Sequence of chain 1.A:
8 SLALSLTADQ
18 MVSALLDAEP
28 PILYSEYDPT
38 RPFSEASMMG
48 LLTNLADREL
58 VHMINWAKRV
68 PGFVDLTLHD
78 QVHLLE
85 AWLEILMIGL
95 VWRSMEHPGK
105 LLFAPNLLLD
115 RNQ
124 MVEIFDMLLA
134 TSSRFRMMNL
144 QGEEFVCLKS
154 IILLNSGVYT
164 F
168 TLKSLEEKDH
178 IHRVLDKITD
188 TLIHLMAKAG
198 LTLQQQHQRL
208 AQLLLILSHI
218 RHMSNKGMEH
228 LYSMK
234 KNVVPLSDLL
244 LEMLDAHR

A protein and the small-molecule ligand that binds it are described below.
Small molecule (SMILES): CCCCOC(=O)c1ccccc1C(=O)OCc1ccccc1

Binding-site contacts:
Ligand atom CAP contacts residue MET91 of chain 1.A at 3.7 Å (hydrophobic).
Ligand atom CAT contacts residue LEU94 of chain 1.A at 4.1 Å (hydrophobic).
Ligand atom CAK contacts residue ALA53 of chain 1.A at 3.5 Å (hydrophobic).
Ligand atom CAO contacts residue LEU49 of chain 1.A at 4.1 Å (hydrophobic).
Ligand atom CAS contacts residue ALA53 of chain 1.A at 4.0 Å (hydrophobic).
Ligand atom CAL contacts residue LEU90 of chain 1.A at 3.8 Å (hydrophobic).
Ligand atom CAD contacts residue MET124 of chain 1.A at 3.7 Å (hydrophobic).
Ligand atom CAL contacts residue LEU94 of chain 1.A at 4.1 Å (hydrophobic).
Ligand atom CAI contacts residue PHE107 of chain 1.A at 3.5 Å (hydrophobic).
Ligand atom OAQ contacts residue LEU49 of chain 1.A at 3.8 Å.
Ligand atom CAJ contacts residue ILE127 of chain 1.A at 3.6 Å (hydrophobic).
Ligand atom CAK contacts residue LEU49 of chain 1.A at 3.3 Å (hydrophobic).
Ligand atom CAF contacts residue MET124 of chain 1.A at 3.3 Å (hydrophobic).
Ligand atom CAI contacts residue LEU94 of chain 1.A at 3.9 Å (hydrophobic).
Ligand atom CAE contacts residue LEU131 of chain 1.A at 3.8 Å (hydrophobic).
Ligand atom CAK contacts residue LEU52 of chain 1.A at 4.2 Å (hydrophobic).
Ligand atom CAJ contacts residue MET91 of chain 1.A at 4.2 Å (hydrophobic).
Ligand atom CAG contacts residue GLU56 of chain 1.A at 3.1 Å.
Ligand atom OAB contacts residue PHE107 of chain 1.A at 4.1 Å.
Ligand atom CAV contacts residue LEU49 of chain 1.A at 3.9 Å (hydrophobic).
Ligand atom CAV contacts residue ALA53 of chain 1.A at 3.9 Å (hydrophobic).
Ligand atom CAD contacts residue LEU131 of chain 1.A at 4.2 Å (hydrophobic).
Ligand atom OAC contacts residue LEU94 of chain 1.A at 3.8 Å.
Ligand atom CAE contacts residue PHE107 of chain 1.A at 3.5 Å (hydrophobic).
Ligand atom CAA contacts residue GLY224 of chain 1.A at 3.7 Å.
Ligand atom CAG contacts residue ALA53 of chain 1.A at 3.9 Å (hydrophobic).
Ligand atom CAU contacts residue LEU131 of chain 1.A at 3.9 Å (hydrophobic).
Ligand atom CAI contacts residue LEU131 of chain 1.A at 3.6 Å (hydrophobic).
Ligand atom CAF contacts residue ILE127 of chain 1.A at 3.4 Å (hydrophobic).
Ligand atom OAC contacts residue LEU87 of chain 1.A at 4.2 Å.
Ligand atom CAO contacts residue THR50 of chain 1.A at 4.2 Å.
Ligand atom CAG contacts residue LEU52 of chain 1.A at 3.7 Å (hydrophobic).
Ligand atom CAS contacts residue LEU49 of chain 1.A at 3.5 Å (hydrophobic).
Ligand atom OAB contacts residue LEU49 of chain 1.A at 3.1 Å.
Ligand atom CAJ contacts residue MET124 of chain 1.A at 4.0 Å (hydrophobic).
Ligand atom OAC contacts residue MET91 of chain 1.A at 3.4 Å.
Ligand atom OAQ contacts residue ALA53 of chain 1.A at 3.4 Å.
Ligand atom CAH contacts residue ARG97 of chain 1.A at 3.9 Å.
Ligand atom CAH contacts residue GLU56 of chain 1.A at 3.2 Å.
Ligand atom OAC contacts residue LEU90 of chain 1.A at 3.9 Å.